Binding-site contacts:
Ligand atom OBA contacts residue LYS54 of chain 1.D at 3.8 Å.
Ligand atom CAQ contacts residue ARG150 of chain 1.D at 3.7 Å.
Ligand atom CAN contacts residue VAL35 of chain 1.D at 3.8 Å (hydrophobic).
Ligand atom CAP contacts residue ASP109 of chain 1.D at 3.7 Å.
Ligand atom CAA contacts residue THR163 of chain 1.D at 3.6 Å.
Ligand atom CAP contacts residue CYS106 of chain 1.D at 1.8 Å (hydrophobic).
Ligand atom NAB contacts residue MET99 of chain 1.D at 2.4 Å.
Ligand atom C2 contacts residue MET102 of chain 1.D at 2.6 Å (hydrophobic).
Ligand atom NAB contacts residue ALA52 of chain 1.D at 3.2 Å.
Ligand atom CBF contacts residue MET99 of chain 1.D at 3.7 Å (hydrophobic).
Ligand atom CAO contacts residue GLY28 of chain 1.D at 3.2 Å.
Ligand atom CAL contacts residue LEU153 of chain 1.D at 3.8 Å (hydrophobic).
Ligand atom CLA contacts residue LEU97 of chain 1.D at 3.5 Å.
Ligand atom CAA contacts residue CYS84 of chain 1.D at 3.0 Å (hydrophobic).
Ligand atom NAY contacts residue THR163 of chain 1.D at 3.0 Å (h-bond).
Ligand atom CAS contacts residue GLY28 of chain 1.D at 3.0 Å.
Ligand atom CAS contacts residue SER29 of chain 1.D at 3.7 Å.
Ligand atom NBO contacts residue CYS106 of chain 1.D at 3.5 Å (h-bond).
Ligand atom C6 contacts residue MET99 of chain 1.D at 3.6 Å (hydrophobic).
Ligand atom CBC contacts residue CYS106 of chain 1.D at 3.2 Å (hydrophobic).
Ligand atom CAM contacts residue THR163 of chain 1.D at 3.5 Å.
Ligand atom CBN contacts residue CYS106 of chain 1.D at 3.6 Å (hydrophobic).
Ligand atom CBG contacts residue THR163 of chain 1.D at 3.7 Å.
Ligand atom CBD contacts residue THR163 of chain 1.D at 3.6 Å.
Ligand atom CAO contacts residue LEU27 of chain 1.D at 3.7 Å (hydrophobic).
Ligand atom CAQ contacts residue CYS106 of chain 1.D at 2.8 Å (hydrophobic).
Ligand atom CAT contacts residue LYS54 of chain 1.D at 3.7 Å.
Ligand atom CAV contacts residue CYS106 of chain 1.D at 3.4 Å (hydrophobic).
Ligand atom OAE contacts residue SER29 of chain 1.D at 3.5 Å (h-bond).
Ligand atom CAK contacts residue LEU97 of chain 1.D at 3.8 Å (hydrophobic).
Ligand atom CLA contacts residue ALA52 of chain 1.D at 3.7 Å.
Ligand atom N1 contacts residue MET102 of chain 1.D at 3.1 Å (h-bond).
Ligand atom CAM contacts residue ASP164 of chain 1.D at 3.5 Å.
Ligand atom CLA contacts residue MET99 of chain 1.D at 3.1 Å.
Ligand atom CLA contacts residue LYS54 of chain 1.D at 3.8 Å.
Ligand atom CBI contacts residue LYS54 of chain 1.D at 3.6 Å.
Ligand atom N3 contacts residue GLY105 of chain 1.D at 3.3 Å.
Ligand atom C2 contacts residue GLY105 of chain 1.D at 3.4 Å.
Ligand atom CAH contacts residue MET75 of chain 1.D at 3.5 Å (hydrophobic).
Ligand atom CAT contacts residue ASP164 of chain 1.D at 3.7 Å.

This protein binds this small molecule.
Small molecule (SMILES): C=CC(=O)N1CCC[C@@H](n2nc(-c3ccc(OCc4cccc(C)n4)c(Cl)c3)c3c(N)ncnc32)C1

Sequence of chain 1.D:
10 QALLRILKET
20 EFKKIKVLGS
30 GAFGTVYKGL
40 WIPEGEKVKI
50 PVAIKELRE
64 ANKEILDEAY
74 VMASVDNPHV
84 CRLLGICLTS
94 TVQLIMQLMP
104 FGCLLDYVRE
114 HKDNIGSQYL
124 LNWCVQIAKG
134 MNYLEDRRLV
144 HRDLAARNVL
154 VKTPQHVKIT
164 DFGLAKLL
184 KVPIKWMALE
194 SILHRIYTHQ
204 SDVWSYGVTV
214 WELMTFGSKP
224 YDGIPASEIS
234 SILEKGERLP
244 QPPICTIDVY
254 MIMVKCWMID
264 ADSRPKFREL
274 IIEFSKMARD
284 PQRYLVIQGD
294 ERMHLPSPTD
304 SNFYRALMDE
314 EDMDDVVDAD